Binding-site contacts:
Ligand atom C3 contacts residue ASN133 of chain 1.A at 3.8 Å.
Ligand atom C2 contacts residue ASN133 of chain 1.A at 2.5 Å.
Ligand atom N2 contacts residue ASN133 of chain 1.A at 2.9 Å (h-bond).
Ligand atom C8 contacts residue NAG1 of chain 1.SA at 3.5 Å.
Ligand atom C1 contacts residue ASN133 of chain 1.A at 1.4 Å.
Ligand atom O7 contacts residue ASN133 of chain 1.A at 4.5 Å.
Ligand atom O5 contacts residue ASN133 of chain 1.A at 2.4 Å (h-bond).
Ligand atom C7 contacts residue ASN133 of chain 1.A at 3.9 Å.
Ligand atom C5 contacts residue ASN133 of chain 1.A at 3.7 Å.
Ligand atom C4 contacts residue ASN133 of chain 1.A at 4.2 Å.

Sequence of chain 1.A:
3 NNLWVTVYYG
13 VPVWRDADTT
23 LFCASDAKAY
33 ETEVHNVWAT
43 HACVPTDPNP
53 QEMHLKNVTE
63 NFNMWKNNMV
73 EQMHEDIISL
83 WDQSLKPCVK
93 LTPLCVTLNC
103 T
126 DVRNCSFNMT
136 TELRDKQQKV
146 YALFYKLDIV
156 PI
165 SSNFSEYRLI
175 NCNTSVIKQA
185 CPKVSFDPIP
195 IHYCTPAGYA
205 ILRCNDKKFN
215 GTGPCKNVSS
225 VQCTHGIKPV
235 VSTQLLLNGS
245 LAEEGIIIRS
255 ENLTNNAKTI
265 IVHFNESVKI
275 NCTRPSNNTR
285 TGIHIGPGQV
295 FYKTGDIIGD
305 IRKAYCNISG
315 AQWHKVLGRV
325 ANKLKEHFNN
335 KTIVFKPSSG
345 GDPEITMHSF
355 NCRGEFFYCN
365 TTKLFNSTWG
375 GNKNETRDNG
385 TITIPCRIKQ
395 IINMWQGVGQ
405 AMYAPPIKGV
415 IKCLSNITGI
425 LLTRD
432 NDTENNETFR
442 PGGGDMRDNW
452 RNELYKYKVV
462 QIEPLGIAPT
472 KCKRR

This small molecule binds to this protein.
Small molecule (SMILES): CC(=O)N[C@@H]1[C@@H](O)[C@H](O)[C@@H](CO)O[C@H]1O